Sequence of chain 1.C:
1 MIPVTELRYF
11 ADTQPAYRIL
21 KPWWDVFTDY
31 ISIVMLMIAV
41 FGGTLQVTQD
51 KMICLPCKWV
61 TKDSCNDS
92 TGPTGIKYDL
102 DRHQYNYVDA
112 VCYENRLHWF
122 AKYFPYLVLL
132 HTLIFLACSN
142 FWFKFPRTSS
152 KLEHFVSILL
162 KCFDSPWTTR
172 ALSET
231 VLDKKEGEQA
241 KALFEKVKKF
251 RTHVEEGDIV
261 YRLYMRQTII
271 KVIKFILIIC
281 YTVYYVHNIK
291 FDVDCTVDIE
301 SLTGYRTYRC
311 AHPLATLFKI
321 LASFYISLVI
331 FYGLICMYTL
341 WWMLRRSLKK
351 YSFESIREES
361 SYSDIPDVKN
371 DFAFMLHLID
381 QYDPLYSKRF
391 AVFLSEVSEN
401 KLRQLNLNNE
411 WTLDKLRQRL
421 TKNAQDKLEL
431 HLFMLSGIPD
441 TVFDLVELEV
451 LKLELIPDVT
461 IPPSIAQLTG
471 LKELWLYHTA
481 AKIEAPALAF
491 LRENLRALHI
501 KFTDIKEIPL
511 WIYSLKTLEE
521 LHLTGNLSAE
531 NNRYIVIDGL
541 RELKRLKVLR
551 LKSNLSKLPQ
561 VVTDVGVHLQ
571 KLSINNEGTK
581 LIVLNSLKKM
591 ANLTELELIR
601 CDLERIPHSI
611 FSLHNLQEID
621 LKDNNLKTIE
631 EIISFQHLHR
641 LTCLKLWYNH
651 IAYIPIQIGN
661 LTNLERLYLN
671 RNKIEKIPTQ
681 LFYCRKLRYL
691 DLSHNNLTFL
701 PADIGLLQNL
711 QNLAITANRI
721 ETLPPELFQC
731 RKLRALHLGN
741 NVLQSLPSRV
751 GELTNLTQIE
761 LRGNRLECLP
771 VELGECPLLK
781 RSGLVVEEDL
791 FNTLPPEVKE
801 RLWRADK

Binding-site contacts:
Ligand atom C13 contacts residue SER323 of chain 1.C at 4.4 Å.
Ligand atom C17 contacts residue SER327 of chain 1.C at 4.4 Å.
Ligand atom C14 contacts residue SER323 of chain 1.C at 4.4 Å.
Ligand atom C6 contacts residue POV1 of chain 1.N at 3.3 Å.
Ligand atom C1 contacts residue CLR1 of chain 1.P at 3.7 Å.
Ligand atom C12 contacts residue CLR1 of chain 1.P at 3.6 Å.
Ligand atom O1 contacts residue POV1 of chain 1.N at 3.5 Å (h-bond).
Ligand atom C7 contacts residue ILE320 of chain 1.C at 4.0 Å (hydrophobic).
Ligand atom C11 contacts residue SER323 of chain 1.C at 3.6 Å.
Ligand atom C6 contacts residue ILE320 of chain 1.C at 3.2 Å (hydrophobic).
Ligand atom C27 contacts residue PHE331 of chain 1.C at 3.8 Å (hydrophobic).
Ligand atom C12 contacts residue SER323 of chain 1.C at 3.4 Å.
Ligand atom C1 contacts residue SER323 of chain 1.C at 3.8 Å.
Ligand atom C10 contacts residue SER323 of chain 1.C at 4.4 Å.
Ligand atom C23 contacts residue PHE324 of chain 1.C at 3.7 Å (hydrophobic).
Ligand atom C7 contacts residue POV1 of chain 1.N at 3.5 Å.
Ligand atom C4 contacts residue POV1 of chain 1.N at 3.4 Å.
Ligand atom C5 contacts residue ILE320 of chain 1.C at 4.0 Å (hydrophobic).
Ligand atom C2 contacts residue CLR1 of chain 1.P at 4.3 Å.
Ligand atom C23 contacts residue SER327 of chain 1.C at 4.0 Å.
Ligand atom C9 contacts residue SER323 of chain 1.C at 3.7 Å.
Ligand atom C11 contacts residue CLR1 of chain 1.P at 3.9 Å.
Ligand atom C3 contacts residue POV1 of chain 1.N at 3.9 Å.
Ligand atom C21 contacts residue CLR1 of chain 1.P at 4.3 Å.
Ligand atom C27 contacts residue SER327 of chain 1.C at 4.4 Å.
Ligand atom C15 contacts residue POV1 of chain 1.N at 4.0 Å.
Ligand atom C24 contacts residue PHE324 of chain 1.C at 3.4 Å (hydrophobic).
Ligand atom C21 contacts residue SER327 of chain 1.C at 2.9 Å.
Ligand atom C16 contacts residue PHE324 of chain 1.C at 4.5 Å (hydrophobic).
Ligand atom C20 contacts residue SER327 of chain 1.C at 4.2 Å.
Ligand atom C5 contacts residue POV1 of chain 1.N at 4.0 Å.

A protein and the small-molecule ligand that binds it are described below.
Small molecule (SMILES): CC(C)CCC[C@@H](C)[C@H]1CC[C@H]2[C@@H]3CC=C4C[C@@H](O)CC[C@]4(C)[C@H]3CC[C@]12C